Binding-site contacts:
Ligand atom SE contacts residue MSE317 of chain 1.A at 4.3 Å.
Ligand atom C contacts residue MSE317 of chain 1.A at 4.0 Å.
Ligand atom N contacts residue GLN272 of chain 1.A at 2.7 Å (h-bond).
Ligand atom CB contacts residue ASN269 of chain 1.A at 3.9 Å.
Ligand atom SE contacts residue PO41 of chain 1.H at 3.9 Å.
Ligand atom CG contacts residue MSE317 of chain 1.A at 3.9 Å.
Ligand atom O contacts residue LEU268 of chain 1.A at 4.0 Å.
Ligand atom OXT contacts residue MSE320 of chain 1.A at 3.4 Å (h-bond).
Ligand atom C contacts residue MSE320 of chain 1.A at 4.3 Å.
Ligand atom C contacts residue ASP316 of chain 1.A at 3.1 Å.
Ligand atom OXT contacts residue MSE317 of chain 1.A at 4.2 Å.
Ligand atom OXT contacts residue GLY319 of chain 1.A at 3.0 Å.
Ligand atom O contacts residue GLY319 of chain 1.A at 2.9 Å (h-bond).
Ligand atom C contacts residue GLN272 of chain 1.A at 3.5 Å.
Ligand atom CG contacts residue ASP316 of chain 1.A at 3.1 Å.
Ligand atom OXT contacts residue ASP316 of chain 1.A at 4.2 Å.
Ligand atom O contacts residue LEU318 of chain 1.A at 3.1 Å (h-bond).
Ligand atom SE contacts residue MSE320 of chain 1.A at 4.0 Å.
Ligand atom N contacts residue ASP316 of chain 1.A at 2.3 Å (salt-bridge).
Ligand atom C contacts residue LEU268 of chain 1.A at 3.5 Å (hydrophobic).
Ligand atom CA contacts residue ASN269 of chain 1.A at 3.3 Å.
Ligand atom O contacts residue LEU315 of chain 1.A at 4.2 Å.
Ligand atom OXT contacts residue LEU318 of chain 1.A at 4.3 Å.
Ligand atom CE contacts residue MSE317 of chain 1.A at 3.5 Å.
Ligand atom O contacts residue ASP316 of chain 1.A at 2.8 Å (salt-bridge).
Ligand atom OXT contacts residue LEU268 of chain 1.A at 3.3 Å.
Ligand atom O contacts residue GLN272 of chain 1.A at 2.8 Å (h-bond).
Ligand atom CA contacts residue GLN272 of chain 1.A at 3.5 Å.
Ligand atom N contacts residue MSE317 of chain 1.A at 4.5 Å.
Ligand atom CB contacts residue ASP316 of chain 1.A at 3.6 Å.
Ligand atom C contacts residue LEU318 of chain 1.A at 4.0 Å (hydrophobic).
Ligand atom CA contacts residue ASP316 of chain 1.A at 3.1 Å.
Ligand atom O contacts residue MSE317 of chain 1.A at 3.4 Å.
Ligand atom N contacts residue ASN269 of chain 1.A at 3.0 Å (h-bond).
Ligand atom OXT contacts residue GLN272 of chain 1.A at 4.3 Å.
Ligand atom CB contacts residue LEU265 of chain 1.A at 4.2 Å (hydrophobic).
Ligand atom C contacts residue GLY319 of chain 1.A at 3.4 Å.
Ligand atom CA contacts residue LEU268 of chain 1.A at 4.0 Å (hydrophobic).

The small molecule below binds the protein below.
Small molecule (SMILES): C[Se]CC[C@H](N)C(=O)O

Sequence of chain 1.A:
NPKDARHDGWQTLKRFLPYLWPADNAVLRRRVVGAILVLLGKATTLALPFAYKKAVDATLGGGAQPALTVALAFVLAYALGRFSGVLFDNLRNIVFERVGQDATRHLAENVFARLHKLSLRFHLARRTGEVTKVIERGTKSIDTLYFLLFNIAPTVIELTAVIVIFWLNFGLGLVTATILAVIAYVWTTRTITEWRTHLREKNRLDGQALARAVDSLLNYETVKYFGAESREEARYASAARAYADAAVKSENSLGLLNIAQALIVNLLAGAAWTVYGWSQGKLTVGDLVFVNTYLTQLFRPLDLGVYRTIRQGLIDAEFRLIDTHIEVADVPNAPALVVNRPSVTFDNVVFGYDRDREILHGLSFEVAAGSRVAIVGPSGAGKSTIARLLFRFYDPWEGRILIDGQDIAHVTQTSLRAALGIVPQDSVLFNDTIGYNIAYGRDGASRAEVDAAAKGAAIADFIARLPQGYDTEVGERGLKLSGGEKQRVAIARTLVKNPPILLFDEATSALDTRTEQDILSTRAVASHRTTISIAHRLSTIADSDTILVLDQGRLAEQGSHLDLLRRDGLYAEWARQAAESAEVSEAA